The small molecule below binds the protein below.
Small molecule (SMILES): CC(=O)N[C@@H]1[C@@H](O)[C@H](O)[C@@H](CO)O[C@H]1O

Binding-site contacts:
Ligand atom C3 contacts residue ASN603 of chain 1.G at 3.9 Å.
Ligand atom C7 contacts residue ASN603 of chain 1.G at 3.5 Å.
Ligand atom C4 contacts residue ASN603 of chain 1.G at 4.3 Å.
Ligand atom O7 contacts residue ASN603 of chain 1.G at 3.7 Å.
Ligand atom C2 contacts residue ASN603 of chain 1.G at 2.5 Å.
Ligand atom C1 contacts residue ASN603 of chain 1.G at 1.5 Å.
Ligand atom C5 contacts residue ASN603 of chain 1.G at 3.8 Å.
Ligand atom O5 contacts residue ASN603 of chain 1.G at 2.4 Å (h-bond).
Ligand atom N2 contacts residue ASN603 of chain 1.G at 2.9 Å (h-bond).

Sequence of chain 1.G:
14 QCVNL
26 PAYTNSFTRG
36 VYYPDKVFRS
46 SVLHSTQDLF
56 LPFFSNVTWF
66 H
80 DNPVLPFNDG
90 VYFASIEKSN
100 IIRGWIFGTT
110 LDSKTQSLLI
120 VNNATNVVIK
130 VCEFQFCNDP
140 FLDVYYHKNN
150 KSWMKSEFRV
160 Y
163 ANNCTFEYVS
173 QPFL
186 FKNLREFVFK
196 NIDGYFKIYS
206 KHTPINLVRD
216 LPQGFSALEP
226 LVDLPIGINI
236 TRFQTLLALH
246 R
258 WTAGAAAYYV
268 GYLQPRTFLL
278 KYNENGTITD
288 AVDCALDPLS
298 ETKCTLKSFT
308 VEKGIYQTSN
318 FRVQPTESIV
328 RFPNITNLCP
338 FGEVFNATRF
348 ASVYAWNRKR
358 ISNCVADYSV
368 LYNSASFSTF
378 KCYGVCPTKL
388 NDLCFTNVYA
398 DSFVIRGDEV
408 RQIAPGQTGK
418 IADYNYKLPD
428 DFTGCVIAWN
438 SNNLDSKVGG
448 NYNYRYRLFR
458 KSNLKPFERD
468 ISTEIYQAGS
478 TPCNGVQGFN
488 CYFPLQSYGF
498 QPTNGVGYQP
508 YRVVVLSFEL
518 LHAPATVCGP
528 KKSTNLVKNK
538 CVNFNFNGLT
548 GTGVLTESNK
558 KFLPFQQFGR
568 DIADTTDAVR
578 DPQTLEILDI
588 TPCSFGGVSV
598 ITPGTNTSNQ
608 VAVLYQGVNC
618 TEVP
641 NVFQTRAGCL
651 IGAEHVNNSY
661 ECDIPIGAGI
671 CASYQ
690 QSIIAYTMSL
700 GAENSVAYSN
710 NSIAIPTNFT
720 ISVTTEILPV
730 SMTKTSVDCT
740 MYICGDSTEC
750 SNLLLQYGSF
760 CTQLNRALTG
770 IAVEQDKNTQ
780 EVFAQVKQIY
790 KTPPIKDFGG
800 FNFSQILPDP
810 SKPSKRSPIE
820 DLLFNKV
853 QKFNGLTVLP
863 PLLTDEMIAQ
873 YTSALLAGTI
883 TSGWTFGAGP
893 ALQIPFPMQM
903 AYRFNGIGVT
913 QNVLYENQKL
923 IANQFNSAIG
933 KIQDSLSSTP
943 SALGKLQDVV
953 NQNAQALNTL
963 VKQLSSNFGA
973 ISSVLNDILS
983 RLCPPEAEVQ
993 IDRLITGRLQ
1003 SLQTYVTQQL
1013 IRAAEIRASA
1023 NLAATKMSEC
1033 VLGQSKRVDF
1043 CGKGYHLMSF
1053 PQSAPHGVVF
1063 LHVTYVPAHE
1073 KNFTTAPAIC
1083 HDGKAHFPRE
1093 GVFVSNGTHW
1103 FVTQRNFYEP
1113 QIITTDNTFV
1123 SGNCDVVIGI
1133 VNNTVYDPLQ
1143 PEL